This protein binds this small molecule.
Small molecule (SMILES): O=C(N[C@H](C(=O)N[C@@H](CC1CC1)C(=O)N[C@H](CO)C[C@@H]1CCNC1=O)C1CC1)OCc1ccccc1

Sequence of chain 1.A:
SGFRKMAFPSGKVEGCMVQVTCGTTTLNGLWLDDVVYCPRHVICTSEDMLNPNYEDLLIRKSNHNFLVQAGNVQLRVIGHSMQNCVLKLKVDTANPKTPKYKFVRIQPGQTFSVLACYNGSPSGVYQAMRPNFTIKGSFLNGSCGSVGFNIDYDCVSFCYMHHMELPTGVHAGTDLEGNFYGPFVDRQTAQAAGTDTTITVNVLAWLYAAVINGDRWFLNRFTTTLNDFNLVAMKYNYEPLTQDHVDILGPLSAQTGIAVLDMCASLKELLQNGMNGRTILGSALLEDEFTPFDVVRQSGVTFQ

Binding-site contacts:
Ligand atom C7 contacts residue THR190 of chain 1.A at 3.1 Å.
Ligand atom C5 contacts residue PRO168 of chain 1.A at 3.5 Å (hydrophobic).
Ligand atom O27 contacts residue GLY143 of chain 1.A at 3.2 Å (h-bond).
Ligand atom C22 contacts residue ASN142 of chain 1.A at 3.3 Å.
Ligand atom N13 contacts residue GLN189 of chain 1.A at 3.3 Å (h-bond).
Ligand atom N23 contacts residue GLU166 of chain 1.A at 3.3 Å (salt-bridge).
Ligand atom O26 contacts residue HIS163 of chain 1.A at 2.7 Å (h-bond).
Ligand atom C21 contacts residue ASN142 of chain 1.A at 3.3 Å.
Ligand atom C17 contacts residue CYS145 of chain 1.A at 2.8 Å (hydrophobic).
Ligand atom C25 contacts residue CYS145 of chain 1.A at 1.8 Å (hydrophobic).
Ligand atom C3 contacts residue THR190 of chain 1.A at 3.2 Å.
Ligand atom C7 contacts residue GLN192 of chain 1.A at 3.7 Å.
Ligand atom O8 contacts residue GLU166 of chain 1.A at 3.7 Å.
Ligand atom C2 contacts residue ALA191 of chain 1.A at 3.7 Å (hydrophobic).
Ligand atom O26 contacts residue GLU166 of chain 1.A at 3.5 Å.
Ligand atom N10 contacts residue GLU166 of chain 1.A at 2.8 Å (salt-bridge).
Ligand atom C5 contacts residue GLN192 of chain 1.A at 3.7 Å.
Ligand atom C3 contacts residue ALA191 of chain 1.A at 3.7 Å (hydrophobic).
Ligand atom C11 contacts residue GLU166 of chain 1.A at 3.6 Å.
Ligand atom O26 contacts residue PHE140 of chain 1.A at 3.4 Å.
Ligand atom O27 contacts residue CYS145 of chain 1.A at 2.7 Å (h-bond).
Ligand atom N16 contacts residue CYS145 of chain 1.A at 3.1 Å (h-bond).
Ligand atom C15 contacts residue HIS164 of chain 1.A at 3.6 Å.
Ligand atom N23 contacts residue PHE140 of chain 1.A at 3.5 Å (h-bond).
Ligand atom C34 contacts residue MET49 of chain 1.A at 3.6 Å (hydrophobic).
Ligand atom N16 contacts residue HIS164 of chain 1.A at 2.9 Å (h-bond).
Ligand atom O29 contacts residue GLN189 of chain 1.A at 3.3 Å.
Ligand atom C3 contacts residue GLN189 of chain 1.A at 3.7 Å.
Ligand atom C14 contacts residue HIS164 of chain 1.A at 3.5 Å.
Ligand atom C4 contacts residue THR190 of chain 1.A at 3.2 Å.
Ligand atom C28 contacts residue HIS41 of chain 1.A at 3.6 Å.
Ligand atom C24 contacts residue GLU166 of chain 1.A at 3.5 Å.
Ligand atom C29 contacts residue HIS41 of chain 1.A at 3.6 Å.
Ligand atom O27 contacts residue SER144 of chain 1.A at 3.5 Å (h-bond).
Ligand atom C6 contacts residue PRO168 of chain 1.A at 3.6 Å (hydrophobic).
Ligand atom C9 contacts residue GLU166 of chain 1.A at 3.7 Å.
Ligand atom O33 contacts residue GLU166 of chain 1.A at 2.8 Å (salt-bridge).
Ligand atom C30 contacts residue GLU166 of chain 1.A at 3.5 Å.
Ligand atom C19 contacts residue CYS145 of chain 1.A at 3.2 Å (hydrophobic).
Ligand atom O33 contacts residue MET165 of chain 1.A at 3.3 Å.